A small-molecule ligand and the protein it binds are described below.
Small molecule (SMILES): C[C@@H](O)[C@@H](C)O

Sequence of chain 1.B:
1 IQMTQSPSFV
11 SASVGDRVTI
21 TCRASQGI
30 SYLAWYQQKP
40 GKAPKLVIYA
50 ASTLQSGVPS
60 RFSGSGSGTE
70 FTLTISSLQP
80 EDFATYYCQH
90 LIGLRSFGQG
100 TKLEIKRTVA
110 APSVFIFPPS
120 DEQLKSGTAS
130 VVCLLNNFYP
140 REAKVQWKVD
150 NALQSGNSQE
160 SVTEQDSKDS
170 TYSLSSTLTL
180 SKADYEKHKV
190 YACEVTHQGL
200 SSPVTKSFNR

Binding-site contacts:
Ligand atom O6 contacts residue SER125 of chain 1.B at 4.3 Å.
Ligand atom C4 contacts residue SER125 of chain 1.B at 3.9 Å.
Ligand atom C3 contacts residue SER125 of chain 1.B at 4.5 Å.